This protein binds this small molecule.
Small molecule (SMILES): COC(=O)c1ccc([C@@H]2C(C(C)=O)=C(O)C(=O)N2CCc2c(C)[nH]c3ccccc23)cc1

Sequence of chain 1.B:
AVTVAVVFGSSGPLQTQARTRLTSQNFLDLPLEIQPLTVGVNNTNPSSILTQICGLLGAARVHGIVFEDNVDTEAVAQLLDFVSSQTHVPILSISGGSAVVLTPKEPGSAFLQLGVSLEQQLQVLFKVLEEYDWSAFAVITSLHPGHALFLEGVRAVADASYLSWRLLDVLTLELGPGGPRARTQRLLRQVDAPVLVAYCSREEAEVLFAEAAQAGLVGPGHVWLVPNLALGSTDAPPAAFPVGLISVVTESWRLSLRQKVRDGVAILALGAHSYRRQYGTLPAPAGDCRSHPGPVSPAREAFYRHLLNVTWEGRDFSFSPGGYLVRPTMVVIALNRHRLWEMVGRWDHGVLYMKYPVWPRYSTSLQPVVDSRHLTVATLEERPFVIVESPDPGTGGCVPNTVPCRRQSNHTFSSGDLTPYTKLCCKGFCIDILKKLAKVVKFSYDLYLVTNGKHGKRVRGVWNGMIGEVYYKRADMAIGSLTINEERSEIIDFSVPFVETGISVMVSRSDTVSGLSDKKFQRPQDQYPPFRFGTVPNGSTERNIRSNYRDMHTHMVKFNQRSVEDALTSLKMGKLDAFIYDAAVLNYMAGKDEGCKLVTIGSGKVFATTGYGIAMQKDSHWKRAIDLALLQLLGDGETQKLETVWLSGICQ

Binding-site contacts:
Ligand atom C29 contacts residue PRO222 of chain 1.B at 3.6 Å (hydrophobic).
Ligand atom C10 contacts residue PRO222 of chain 1.B at 3.8 Å (hydrophobic).
Ligand atom C14 contacts residue PRO222 of chain 1.B at 3.8 Å (hydrophobic).
Ligand atom C11 contacts residue PRO222 of chain 1.B at 3.8 Å (hydrophobic).
Ligand atom O15 contacts residue ALA164 of chain 1.B at 3.7 Å.
Ligand atom C28 contacts residue PRO222 of chain 1.B at 3.6 Å (hydrophobic).
Ligand atom C14 contacts residue VAL223 of chain 1.B at 3.7 Å (hydrophobic).
Ligand atom C30 contacts residue PRO222 of chain 1.B at 3.8 Å (hydrophobic).
Ligand atom C29 contacts residue ASP220 of chain 1.B at 4.0 Å.
Ligand atom O15 contacts residue ASP161 of chain 1.B at 3.9 Å.
Ligand atom C17 contacts residue SER163 of chain 1.B at 3.8 Å.
Ligand atom O15 contacts residue SER163 of chain 1.B at 3.2 Å (h-bond).
Ligand atom C14 contacts residue SER472 of chain 1.B at 3.7 Å.
Ligand atom C9 contacts residue PHE471 of chain 1.B at 3.6 Å (hydrophobic).
Ligand atom C14 contacts residue TRP162 of chain 1.B at 3.1 Å (hydrophobic).
Ligand atom N32 contacts residue ASP220 of chain 1.B at 2.6 Å (salt-bridge).
Ligand atom O25 contacts residue ARG194 of chain 1.B at 3.0 Å (salt-bridge).
Ligand atom C24 contacts residue ARG194 of chain 1.B at 4.0 Å.
Ligand atom C1 contacts residue LYS470 of chain 1.B at 3.3 Å.
Ligand atom C17 contacts residue ALA164 of chain 1.B at 3.9 Å (hydrophobic).
Ligand atom O15 contacts residue TRP162 of chain 1.B at 3.0 Å.
Ligand atom C2 contacts residue LYS470 of chain 1.B at 3.8 Å.
Ligand atom C27 contacts residue PHE471 of chain 1.B at 3.9 Å (hydrophobic).
Ligand atom C30 contacts residue ALA221 of chain 1.B at 3.4 Å (hydrophobic).
Ligand atom C30 contacts residue ASP220 of chain 1.B at 2.8 Å.
Ligand atom O13 contacts residue PRO222 of chain 1.B at 3.4 Å.
Ligand atom C20 contacts residue LYS463 of chain 1.B at 3.9 Å.
Ligand atom C29 contacts residue ALA221 of chain 1.B at 3.7 Å (hydrophobic).
Ligand atom C31 contacts residue ASP220 of chain 1.B at 2.8 Å.
Ligand atom C12 contacts residue PRO222 of chain 1.B at 3.6 Å (hydrophobic).
Ligand atom O21 contacts residue ALA466 of chain 1.B at 3.2 Å.
Ligand atom C16 contacts residue ALA164 of chain 1.B at 3.6 Å (hydrophobic).
Ligand atom C19 contacts residue ALA466 of chain 1.B at 3.7 Å (hydrophobic).
Ligand atom O13 contacts residue SER472 of chain 1.B at 3.4 Å (h-bond).
Ligand atom C4 contacts residue ALA466 of chain 1.B at 3.9 Å (hydrophobic).
Ligand atom C28 contacts residue LYS470 of chain 1.B at 3.6 Å.
Ligand atom C2 contacts residue ASP220 of chain 1.B at 3.8 Å.
Ligand atom C27 contacts residue LYS470 of chain 1.B at 3.7 Å.
Ligand atom C16 contacts residue SER163 of chain 1.B at 3.4 Å.
Ligand atom O21 contacts residue TYR473 of chain 1.B at 3.4 Å.